Sequence of chain 20.Z:
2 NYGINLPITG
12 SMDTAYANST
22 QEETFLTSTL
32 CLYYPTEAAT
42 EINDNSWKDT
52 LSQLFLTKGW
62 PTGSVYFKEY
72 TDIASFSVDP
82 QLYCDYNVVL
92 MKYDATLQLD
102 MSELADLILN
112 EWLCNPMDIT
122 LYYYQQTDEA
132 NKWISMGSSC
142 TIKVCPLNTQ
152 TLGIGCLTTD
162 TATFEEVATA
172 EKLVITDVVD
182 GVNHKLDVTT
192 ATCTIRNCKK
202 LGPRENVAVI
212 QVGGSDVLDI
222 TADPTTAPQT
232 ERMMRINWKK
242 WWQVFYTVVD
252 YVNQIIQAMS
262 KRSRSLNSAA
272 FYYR

The small molecule below binds the protein below.
Small molecule (SMILES): CC(=O)N[C@H]1[C@H](O[C@H]2[C@H](O)[C@@H](NC(C)=O)CO[C@@H]2CO)O[C@H](CO)[C@@H](O)[C@@H]1O

Binding-site contacts:
Ligand atom C2 contacts residue ASN19 of chain 20.Z at 3.4 Å.
Ligand atom C5 contacts residue ASN19 of chain 20.Z at 3.4 Å.
Ligand atom O5 contacts residue ASN19 of chain 20.Z at 2.2 Å (h-bond).
Ligand atom C3 contacts residue ASN19 of chain 20.Z at 4.4 Å.
Ligand atom N2 contacts residue ASN19 of chain 20.Z at 4.0 Å.
Ligand atom O7 contacts residue ASN19 of chain 20.Z at 4.5 Å.
Ligand atom C1 contacts residue ASN19 of chain 20.Z at 1.9 Å.
Ligand atom C6 contacts residue ASN19 of chain 20.Z at 4.1 Å.
Ligand atom O6 contacts residue ASN19 of chain 20.Z at 4.5 Å.